Sequence of chain 1.C:
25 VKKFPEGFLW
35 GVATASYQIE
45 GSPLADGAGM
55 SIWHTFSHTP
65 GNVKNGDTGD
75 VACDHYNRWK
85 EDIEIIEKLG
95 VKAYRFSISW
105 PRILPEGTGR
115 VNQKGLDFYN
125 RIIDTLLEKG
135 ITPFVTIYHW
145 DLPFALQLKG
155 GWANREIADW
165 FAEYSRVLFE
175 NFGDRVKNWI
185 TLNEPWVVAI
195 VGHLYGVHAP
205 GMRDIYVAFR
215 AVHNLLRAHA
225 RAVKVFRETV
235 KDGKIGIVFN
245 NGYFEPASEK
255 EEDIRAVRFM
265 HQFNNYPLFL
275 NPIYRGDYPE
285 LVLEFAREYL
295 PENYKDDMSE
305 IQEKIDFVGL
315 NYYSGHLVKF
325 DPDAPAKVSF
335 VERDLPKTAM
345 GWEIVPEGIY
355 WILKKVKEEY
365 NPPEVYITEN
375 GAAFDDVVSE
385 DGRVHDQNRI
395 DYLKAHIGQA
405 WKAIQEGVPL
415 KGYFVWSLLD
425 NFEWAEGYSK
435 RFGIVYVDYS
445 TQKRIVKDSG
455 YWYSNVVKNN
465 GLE

A protein and the small-molecule ligand that binds it are described below.
Small molecule (SMILES): CCCCCCCC/N=C1\OC[C@@H]2[C@H](O)[C@H](O)[C@@H](O)[C@H](O)N12

Binding-site contacts:
Ligand atom C8 contacts residue TRP346 of chain 1.C at 3.6 Å (hydrophobic).
Ligand atom O2 contacts residue ASN187 of chain 1.C at 3.0 Å (h-bond).
Ligand atom N1 contacts residue TYR317 of chain 1.C at 3.5 Å (h-bond).
Ligand atom C4 contacts residue TRP420 of chain 1.C at 3.7 Å (hydrophobic).
Ligand atom O4 contacts residue TRP428 of chain 1.C at 3.0 Å (h-bond).
Ligand atom O2 contacts residue GLU373 of chain 1.C at 2.6 Å (salt-bridge).
Ligand atom O3 contacts residue TRP428 of chain 1.C at 3.1 Å (h-bond).
Ligand atom C2 contacts residue GLU188 of chain 1.C at 3.6 Å.
Ligand atom N2 contacts residue TYR317 of chain 1.C at 3.5 Å.
Ligand atom O3 contacts residue HIS143 of chain 1.C at 2.8 Å (h-bond).
Ligand atom C3 contacts residue GLU373 of chain 1.C at 3.5 Å.
Ligand atom C5 contacts residue GLU373 of chain 1.C at 3.5 Å.
Ligand atom C14 contacts residue TRP346 of chain 1.C at 3.8 Å (hydrophobic).
Ligand atom C6 contacts residue PHE436 of chain 1.C at 3.7 Å (hydrophobic).
Ligand atom C6 contacts residue TYR317 of chain 1.C at 3.8 Å (hydrophobic).
Ligand atom C7 contacts residue TYR317 of chain 1.C at 3.4 Å (hydrophobic).
Ligand atom O6 contacts residue TRP346 of chain 1.C at 3.8 Å.
Ligand atom O3 contacts residue TRP420 of chain 1.C at 3.5 Å.
Ligand atom C12 contacts residue TRP346 of chain 1.C at 3.6 Å (hydrophobic).
Ligand atom C5 contacts residue TYR317 of chain 1.C at 3.3 Å (hydrophobic).
Ligand atom C3 contacts residue TRP420 of chain 1.C at 3.8 Å (hydrophobic).
Ligand atom C3 contacts residue HIS143 of chain 1.C at 3.8 Å.
Ligand atom O4 contacts residue GLU427 of chain 1.C at 2.7 Å (salt-bridge).
Ligand atom O1 contacts residue GLU188 of chain 1.C at 2.5 Å (salt-bridge).
Ligand atom N1 contacts residue GLU373 of chain 1.C at 3.4 Å (salt-bridge).
Ligand atom C9 contacts residue TRP346 of chain 1.C at 3.7 Å (hydrophobic).
Ligand atom C5 contacts residue TRP420 of chain 1.C at 3.8 Å (hydrophobic).
Ligand atom C10 contacts residue TRP346 of chain 1.C at 3.6 Å (hydrophobic).
Ligand atom C1 contacts residue GLU373 of chain 1.C at 3.1 Å.
Ligand atom O2 contacts residue GLU188 of chain 1.C at 3.4 Å (salt-bridge).
Ligand atom C3 contacts residue GLN42 of chain 1.C at 3.8 Å.
Ligand atom O2 contacts residue HIS143 of chain 1.C at 3.2 Å (h-bond).
Ligand atom C1 contacts residue GLU188 of chain 1.C at 3.3 Å.
Ligand atom C4 contacts residue TRP428 of chain 1.C at 3.8 Å (hydrophobic).
Ligand atom O3 contacts residue GLN42 of chain 1.C at 2.7 Å (h-bond).
Ligand atom O6 contacts residue TYR317 of chain 1.C at 3.6 Å.
Ligand atom C8 contacts residue TYR317 of chain 1.C at 3.5 Å (hydrophobic).
Ligand atom C2 contacts residue GLU373 of chain 1.C at 3.4 Å.
Ligand atom C6 contacts residue GLU427 of chain 1.C at 3.4 Å.
Ligand atom C4 contacts residue GLU427 of chain 1.C at 3.5 Å.